Binding-site contacts:
Ligand atom O5 contacts residue ASN256 of chain 2.A at 2.4 Å (h-bond).
Ligand atom O7 contacts residue ASN256 of chain 2.A at 2.9 Å (h-bond).
Ligand atom C4 contacts residue ASN256 of chain 2.A at 4.4 Å.
Ligand atom O5 contacts residue GLU259 of chain 2.A at 4.3 Å.
Ligand atom C6 contacts residue GLU259 of chain 2.A at 4.5 Å.
Ligand atom C3 contacts residue ASN256 of chain 2.A at 4.0 Å.
Ligand atom C8 contacts residue ASN256 of chain 2.A at 4.4 Å.
Ligand atom C6 contacts residue THR258 of chain 2.A at 4.5 Å.
Ligand atom C2 contacts residue ASN256 of chain 2.A at 2.7 Å.
Ligand atom C1 contacts residue ASN256 of chain 2.A at 1.5 Å.
Ligand atom N2 contacts residue ASN256 of chain 2.A at 3.1 Å (h-bond).
Ligand atom C7 contacts residue ASN256 of chain 2.A at 3.2 Å.
Ligand atom C5 contacts residue ASN256 of chain 2.A at 3.6 Å.

A small-molecule ligand and the protein it binds are described below.
Small molecule (SMILES): CC(=O)N[C@@H]1[C@@H](O)[C@H](O)[C@@H](CO)O[C@H]1O

Sequence of chain 2.A:
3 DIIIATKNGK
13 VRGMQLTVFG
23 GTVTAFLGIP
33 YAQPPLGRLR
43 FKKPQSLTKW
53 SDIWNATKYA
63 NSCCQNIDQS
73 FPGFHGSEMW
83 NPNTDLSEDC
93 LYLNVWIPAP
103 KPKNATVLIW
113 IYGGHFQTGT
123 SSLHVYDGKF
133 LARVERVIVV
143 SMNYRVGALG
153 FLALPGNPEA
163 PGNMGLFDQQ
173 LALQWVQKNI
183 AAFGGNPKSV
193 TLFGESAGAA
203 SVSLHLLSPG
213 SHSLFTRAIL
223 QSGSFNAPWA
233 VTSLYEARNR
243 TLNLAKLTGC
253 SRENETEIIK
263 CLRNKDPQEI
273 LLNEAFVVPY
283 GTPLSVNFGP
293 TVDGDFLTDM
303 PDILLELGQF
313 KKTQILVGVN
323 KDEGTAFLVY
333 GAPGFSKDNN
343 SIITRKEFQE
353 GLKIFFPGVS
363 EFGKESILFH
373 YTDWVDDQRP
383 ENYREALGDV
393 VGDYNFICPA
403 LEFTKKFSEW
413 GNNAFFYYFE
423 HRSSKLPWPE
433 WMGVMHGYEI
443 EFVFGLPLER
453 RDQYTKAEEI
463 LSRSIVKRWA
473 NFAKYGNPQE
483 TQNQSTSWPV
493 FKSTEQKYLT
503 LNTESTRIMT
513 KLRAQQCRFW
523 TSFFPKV